Binding-site contacts:
Ligand atom C09 contacts residue LEU180 of chain 3.A at 4.0 Å (hydrophobic).
Ligand atom N05 contacts residue HIS252 of chain 3.A at 3.6 Å.
Ligand atom O12 contacts residue HIS252 of chain 3.A at 3.2 Å (h-bond).
Ligand atom C02 contacts residue HIS252 of chain 3.A at 4.2 Å.
Ligand atom C09 contacts residue THR207 of chain 3.A at 3.8 Å.
Ligand atom O03 contacts residue HIS252 of chain 3.A at 3.2 Å (h-bond).
Ligand atom C08 contacts residue GLU178 of chain 3.A at 3.5 Å.
Ligand atom C14 contacts residue GLY253 of chain 3.A at 3.7 Å.
Ligand atom C14 contacts residue ZN1 of chain 3.B at 4.2 Å.
Ligand atom C10 contacts residue GLU161 of chain 3.A at 3.5 Å.
Ligand atom C02 contacts residue HIS96 of chain 3.A at 3.9 Å.
Ligand atom C02 contacts residue GLY253 of chain 3.A at 4.1 Å.
Ligand atom C06 contacts residue ZN1 of chain 3.B at 2.9 Å.
Ligand atom C08 contacts residue THR207 of chain 3.A at 3.9 Å.
Ligand atom C10 contacts residue VAL165 of chain 3.A at 4.2 Å (hydrophobic).
Ligand atom N05 contacts residue GLY253 of chain 3.A at 4.2 Å.
Ligand atom C04 contacts residue ZN1 of chain 3.B at 2.8 Å.
Ligand atom C11 contacts residue GLU161 of chain 3.A at 3.4 Å.
Ligand atom C04 contacts residue HIS252 of chain 3.A at 4.2 Å.
Ligand atom C11 contacts residue ZN1 of chain 3.B at 3.0 Å.
Ligand atom C02 contacts residue ZN1 of chain 3.B at 2.8 Å.
Ligand atom C10 contacts residue THR207 of chain 3.A at 3.9 Å.
Ligand atom O03 contacts residue ZN1 of chain 3.B at 2.1 Å.
Ligand atom C04 contacts residue GLY253 of chain 3.A at 3.9 Å.
Ligand atom C11 contacts residue HIS96 of chain 3.A at 4.1 Å.
Ligand atom N05 contacts residue HIS96 of chain 3.A at 3.6 Å.
Ligand atom O12 contacts residue ZN1 of chain 3.B at 2.2 Å.
Ligand atom O12 contacts residue HIS96 of chain 3.A at 3.0 Å.
Ligand atom C09 contacts residue VAL165 of chain 3.A at 4.2 Å (hydrophobic).
Ligand atom C06 contacts residue HIS252 of chain 3.A at 3.9 Å.
Ligand atom O01 contacts residue ZN1 of chain 3.B at 4.0 Å.
Ligand atom O12 contacts residue GLU161 of chain 3.A at 2.5 Å (salt-bridge).
Ligand atom N05 contacts residue ZN1 of chain 3.B at 2.0 Å.
Ligand atom C13 contacts residue GLY253 of chain 3.A at 4.0 Å.
Ligand atom C07 contacts residue ZN1 of chain 3.B at 4.2 Å.
Ligand atom C11 contacts residue HIS252 of chain 3.A at 3.9 Å.
Ligand atom O03 contacts residue HIS96 of chain 3.A at 2.9 Å (h-bond).
Ligand atom C08 contacts residue LYS179 of chain 3.A at 4.1 Å.
Ligand atom C10 contacts residue LEU180 of chain 3.A at 4.1 Å (hydrophobic).
Ligand atom C09 contacts residue LYS179 of chain 3.A at 3.9 Å.

The protein below binds the small molecule below.
Small molecule (SMILES): O=C(O)c1ccc2cccc(O)c2n1

Sequence of chain 3.A:
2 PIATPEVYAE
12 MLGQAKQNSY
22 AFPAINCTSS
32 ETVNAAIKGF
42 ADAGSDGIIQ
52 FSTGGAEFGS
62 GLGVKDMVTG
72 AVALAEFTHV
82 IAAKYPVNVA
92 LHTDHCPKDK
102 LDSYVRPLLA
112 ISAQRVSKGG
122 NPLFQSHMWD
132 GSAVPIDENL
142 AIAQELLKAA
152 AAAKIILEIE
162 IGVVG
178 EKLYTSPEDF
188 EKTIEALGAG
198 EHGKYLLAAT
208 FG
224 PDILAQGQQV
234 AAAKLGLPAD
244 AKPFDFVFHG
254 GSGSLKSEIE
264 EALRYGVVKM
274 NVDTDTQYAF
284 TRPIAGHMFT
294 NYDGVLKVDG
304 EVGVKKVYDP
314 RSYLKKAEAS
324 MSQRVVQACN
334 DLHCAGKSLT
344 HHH